Binding-site contacts:
Ligand atom O5 contacts residue ASP101 of chain 4.A at 4.1 Å.
Ligand atom C6 contacts residue SER23 of chain 4.A at 4.0 Å.
Ligand atom C2 contacts residue SER23 of chain 4.A at 4.1 Å.
Ligand atom C3 contacts residue CA1 of chain 4.D at 4.0 Å.
Ligand atom C5 contacts residue ASP99 of chain 4.A at 4.0 Å.
Ligand atom C4 contacts residue CA1 of chain 4.D at 3.3 Å.
Ligand atom C3 contacts residue CA1 of chain 4.C at 3.3 Å.
Ligand atom O3 contacts residue CA1 of chain 4.C at 2.6 Å.
Ligand atom O4 contacts residue ASP99 of chain 4.A at 2.4 Å (salt-bridge).
Ligand atom O5 contacts residue ASP104 of chain 4.A at 3.7 Å.
Ligand atom C4 contacts residue ASP104 of chain 4.A at 3.6 Å.
Ligand atom C3 contacts residue SER22 of chain 4.A at 3.7 Å.
Ligand atom O5 contacts residue ASN21 of chain 4.A at 2.9 Å (h-bond).
Ligand atom O3 contacts residue ASP99 of chain 4.A at 3.5 Å (salt-bridge).
Ligand atom O4 contacts residue CA1 of chain 4.D at 2.5 Å.
Ligand atom C6 contacts residue GLY114 of chain 2.A at 4.1 Å.
Ligand atom C4 contacts residue CA1 of chain 4.C at 3.4 Å.
Ligand atom O3 contacts residue GLU95 of chain 4.A at 3.3 Å (salt-bridge).
Ligand atom C5 contacts residue GLY114 of chain 2.A at 3.2 Å.
Ligand atom O4 contacts residue ASP104 of chain 4.A at 3.0 Å (salt-bridge).
Ligand atom O5 contacts residue SER22 of chain 4.A at 3.2 Å.
Ligand atom C1 contacts residue ASP96 of chain 4.A at 3.4 Å.
Ligand atom C2 contacts residue ASP96 of chain 4.A at 3.9 Å.
Ligand atom O4 contacts residue CA1 of chain 4.C at 2.5 Å.
Ligand atom O3 contacts residue GLY97 of chain 4.A at 3.8 Å.
Ligand atom C3 contacts residue ASP96 of chain 4.A at 3.4 Å.
Ligand atom C1 contacts residue SER22 of chain 4.A at 3.4 Å.
Ligand atom O6 contacts residue SER23 of chain 4.A at 3.3 Å (h-bond).
Ligand atom O3 contacts residue ASP96 of chain 4.A at 2.8 Å (salt-bridge).
Ligand atom C2 contacts residue SER22 of chain 4.A at 3.8 Å.
Ligand atom O5 contacts residue GLY114 of chain 2.A at 2.5 Å (h-bond).
Ligand atom O1 contacts residue SER23 of chain 4.A at 2.6 Å (h-bond).
Ligand atom C5 contacts residue CA1 of chain 4.D at 3.4 Å.
Ligand atom C3 contacts residue ASP104 of chain 4.A at 3.3 Å.
Ligand atom C1 contacts residue SER23 of chain 4.A at 3.2 Å.
Ligand atom O3 contacts residue ASP104 of chain 4.A at 3.5 Å (salt-bridge).
Ligand atom O5 contacts residue CA1 of chain 4.D at 2.4 Å.
Ligand atom O4 contacts residue ASP101 of chain 4.A at 2.9 Å (salt-bridge).
Ligand atom O6 contacts residue SER22 of chain 4.A at 3.6 Å.
Ligand atom C4 contacts residue ASP99 of chain 4.A at 3.2 Å.

Sequence of chain 2.A:
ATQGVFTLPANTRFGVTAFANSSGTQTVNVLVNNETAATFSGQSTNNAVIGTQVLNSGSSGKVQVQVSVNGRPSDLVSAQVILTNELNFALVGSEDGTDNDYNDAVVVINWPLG

Sequence of chain 4.A:
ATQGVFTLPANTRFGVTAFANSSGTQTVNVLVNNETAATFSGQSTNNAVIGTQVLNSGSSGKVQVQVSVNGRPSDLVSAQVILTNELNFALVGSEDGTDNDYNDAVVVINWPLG

This protein binds this small molecule.
Small molecule (SMILES): OC[C@@]1(O)OC[C@@H](O)[C@@H](O)[C@@H]1O